Sequence of chain 1.A:
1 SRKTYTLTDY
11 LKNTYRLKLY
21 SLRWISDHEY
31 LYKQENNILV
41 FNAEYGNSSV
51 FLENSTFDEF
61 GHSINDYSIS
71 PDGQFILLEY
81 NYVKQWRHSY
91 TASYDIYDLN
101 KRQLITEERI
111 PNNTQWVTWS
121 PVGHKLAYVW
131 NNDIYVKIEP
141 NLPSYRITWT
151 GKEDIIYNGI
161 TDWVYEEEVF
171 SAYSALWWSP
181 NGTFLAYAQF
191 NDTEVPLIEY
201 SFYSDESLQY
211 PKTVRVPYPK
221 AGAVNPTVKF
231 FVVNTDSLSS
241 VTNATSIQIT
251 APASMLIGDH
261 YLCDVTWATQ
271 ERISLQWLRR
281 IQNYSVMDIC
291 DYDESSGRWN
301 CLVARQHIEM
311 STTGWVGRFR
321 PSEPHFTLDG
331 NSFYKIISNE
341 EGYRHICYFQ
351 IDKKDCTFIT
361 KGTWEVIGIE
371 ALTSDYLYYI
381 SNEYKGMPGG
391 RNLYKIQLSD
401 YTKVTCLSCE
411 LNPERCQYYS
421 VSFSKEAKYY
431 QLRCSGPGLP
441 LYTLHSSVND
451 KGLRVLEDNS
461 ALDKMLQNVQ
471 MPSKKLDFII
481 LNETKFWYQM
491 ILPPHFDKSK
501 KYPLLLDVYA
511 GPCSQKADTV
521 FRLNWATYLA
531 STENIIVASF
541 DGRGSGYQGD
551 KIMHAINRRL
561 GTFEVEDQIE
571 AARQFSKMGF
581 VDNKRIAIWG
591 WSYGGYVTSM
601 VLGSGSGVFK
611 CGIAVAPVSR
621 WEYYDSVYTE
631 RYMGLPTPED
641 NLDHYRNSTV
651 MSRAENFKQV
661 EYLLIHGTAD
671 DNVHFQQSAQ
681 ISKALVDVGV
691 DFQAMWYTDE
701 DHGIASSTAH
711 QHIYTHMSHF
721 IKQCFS

Binding-site contacts:
Ligand atom C5 contacts residue ILE281 of chain 1.A at 4.0 Å (hydrophobic).
Ligand atom C5 contacts residue ASN283 of chain 1.A at 3.7 Å.
Ligand atom C3 contacts residue ASN283 of chain 1.A at 3.8 Å.
Ligand atom O7 contacts residue SER311 of chain 1.A at 3.6 Å (h-bond).
Ligand atom O6 contacts residue ARG558 of chain 1.A at 3.9 Å.
Ligand atom C8 contacts residue THR312 of chain 1.A at 4.1 Å.
Ligand atom C7 contacts residue ASN283 of chain 1.A at 3.4 Å.
Ligand atom C2 contacts residue ASN283 of chain 1.A at 2.4 Å.
Ligand atom C6 contacts residue ILE281 of chain 1.A at 4.4 Å (hydrophobic).
Ligand atom O5 contacts residue ASN283 of chain 1.A at 2.4 Å (h-bond).
Ligand atom O5 contacts residue ILE281 of chain 1.A at 3.6 Å.
Ligand atom C8 contacts residue ASN283 of chain 1.A at 4.1 Å.
Ligand atom C8 contacts residue MET310 of chain 1.A at 4.1 Å (hydrophobic).
Ligand atom C6 contacts residue ARG558 of chain 1.A at 4.3 Å.
Ligand atom C4 contacts residue ASN283 of chain 1.A at 4.3 Å.
Ligand atom C1 contacts residue ASN283 of chain 1.A at 1.5 Å.
Ligand atom O7 contacts residue THR312 of chain 1.A at 3.6 Å.
Ligand atom C8 contacts residue SER311 of chain 1.A at 3.1 Å.
Ligand atom C1 contacts residue ILE281 of chain 1.A at 3.9 Å (hydrophobic).
Ligand atom N2 contacts residue ASN283 of chain 1.A at 2.8 Å (h-bond).
Ligand atom C7 contacts residue THR312 of chain 1.A at 4.2 Å.
Ligand atom N2 contacts residue SER311 of chain 1.A at 4.3 Å.
Ligand atom C7 contacts residue SER311 of chain 1.A at 3.5 Å.
Ligand atom O7 contacts residue ASN283 of chain 1.A at 3.8 Å.

A protein and the small-molecule ligand that binds it are described below.
Small molecule (SMILES): CC(=O)N[C@H]1[C@H](O[C@H]2[C@H](O)[C@@H](NC(C)=O)CO[C@@H]2CO)O[C@H](CO)[C@@H](O)[C@@H]1O